The small molecule below binds the protein below.
Small molecule (SMILES): CC(=O)N[C@H]1[C@H](O[C@H]2[C@H](O)[C@@H](NC(C)=O)CO[C@@H]2CO)O[C@H](CO)[C@@H](O)[C@@H]1O

Binding-site contacts:
Ligand atom O5 contacts residue ASN27 of chain 1.A at 2.4 Å (h-bond).
Ligand atom C2 contacts residue HIS30 of chain 1.A at 4.4 Å.
Ligand atom N2 contacts residue THR29 of chain 1.A at 3.5 Å (h-bond).
Ligand atom C4 contacts residue HIS30 of chain 1.A at 4.3 Å.
Ligand atom C8 contacts residue THR29 of chain 1.A at 4.4 Å.
Ligand atom N2 contacts residue ASN27 of chain 1.A at 2.8 Å (h-bond).
Ligand atom O7 contacts residue ASN27 of chain 1.A at 4.3 Å.
Ligand atom C3 contacts residue HIS30 of chain 1.A at 4.0 Å.
Ligand atom C2 contacts residue ASN27 of chain 1.A at 2.4 Å.
Ligand atom C3 contacts residue THR29 of chain 1.A at 4.4 Å.
Ligand atom O4 contacts residue HIS30 of chain 1.A at 4.1 Å.
Ligand atom C3 contacts residue ASN27 of chain 1.A at 3.7 Å.
Ligand atom C1 contacts residue HIS30 of chain 1.A at 3.6 Å.
Ligand atom O5 contacts residue ILE26 of chain 1.A at 4.0 Å.
Ligand atom C5 contacts residue HIS30 of chain 1.A at 3.8 Å.
Ligand atom C2 contacts residue THR29 of chain 1.A at 4.0 Å.
Ligand atom C4 contacts residue ASN27 of chain 1.A at 4.2 Å.
Ligand atom C5 contacts residue ASN27 of chain 1.A at 3.7 Å.
Ligand atom C7 contacts residue ASN27 of chain 1.A at 3.8 Å.
Ligand atom C1 contacts residue THR29 of chain 1.A at 3.7 Å.
Ligand atom C1 contacts residue ASN27 of chain 1.A at 1.4 Å.
Ligand atom O6 contacts residue ILE26 of chain 1.A at 3.5 Å.
Ligand atom O5 contacts residue HIS30 of chain 1.A at 4.0 Å.

Sequence of chain 1.A:
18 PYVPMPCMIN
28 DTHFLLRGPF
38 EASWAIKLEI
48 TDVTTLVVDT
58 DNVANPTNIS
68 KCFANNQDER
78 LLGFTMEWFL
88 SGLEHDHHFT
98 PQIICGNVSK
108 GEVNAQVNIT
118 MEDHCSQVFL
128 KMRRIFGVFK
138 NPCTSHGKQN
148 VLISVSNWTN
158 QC